Binding-site contacts:
Ligand atom O1 contacts residue CYS97 of chain 1.A at 4.2 Å.
Ligand atom C4 contacts residue LEU55 of chain 1.A at 4.0 Å (hydrophobic).
Ligand atom C4 contacts residue ASN101 of chain 1.A at 3.5 Å.
Ligand atom N1 contacts residue VAL48 of chain 1.A at 3.9 Å.
Ligand atom BR1 contacts residue LEU55 of chain 1.A at 4.3 Å.
Ligand atom C5 contacts residue TYR100 of chain 1.A at 4.2 Å (hydrophobic).
Ligand atom C5 contacts residue ASN101 of chain 1.A at 3.1 Å.
Ligand atom O1 contacts residue ILE107 of chain 1.A at 4.1 Å.
Ligand atom C4 contacts residue TYR100 of chain 1.A at 4.3 Å (hydrophobic).
Ligand atom C2 contacts residue ILE107 of chain 1.A at 4.0 Å (hydrophobic).
Ligand atom C8 contacts residue ILE107 of chain 1.A at 3.9 Å (hydrophobic).
Ligand atom C5 contacts residue LEU55 of chain 1.A at 3.6 Å (hydrophobic).
Ligand atom C1 contacts residue VAL48 of chain 1.A at 3.5 Å (hydrophobic).
Ligand atom C1 contacts residue PRO43 of chain 1.A at 4.1 Å (hydrophobic).
Ligand atom C2 contacts residue VAL48 of chain 1.A at 3.8 Å (hydrophobic).
Ligand atom C1 contacts residue PHE44 of chain 1.A at 3.9 Å (hydrophobic).
Ligand atom N1 contacts residue ILE107 of chain 1.A at 3.9 Å.
Ligand atom O1 contacts residue ASN101 of chain 1.A at 3.1 Å (h-bond).
Ligand atom C7 contacts residue LEU53 of chain 1.A at 4.4 Å (hydrophobic).
Ligand atom O1 contacts residue TYR58 of chain 1.A at 4.2 Å.
Ligand atom C8 contacts residue LEU53 of chain 1.A at 4.2 Å (hydrophobic).
Ligand atom C6 contacts residue ASN101 of chain 1.A at 4.1 Å.
Ligand atom C2 contacts residue ASN101 of chain 1.A at 4.3 Å.
Ligand atom C6 contacts residue LEU55 of chain 1.A at 3.9 Å (hydrophobic).
Ligand atom C3 contacts residue ILE107 of chain 1.A at 4.0 Å (hydrophobic).

The protein below binds the small molecule below.
Small molecule (SMILES): CC(=O)Nc1ccc(Br)cc1

Sequence of chain 1.A:
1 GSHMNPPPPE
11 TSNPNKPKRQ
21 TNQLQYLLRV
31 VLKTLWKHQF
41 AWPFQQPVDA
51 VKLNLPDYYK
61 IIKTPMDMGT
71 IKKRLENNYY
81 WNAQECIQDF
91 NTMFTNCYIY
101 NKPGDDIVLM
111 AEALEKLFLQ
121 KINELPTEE